Sequence of chain 1.D:
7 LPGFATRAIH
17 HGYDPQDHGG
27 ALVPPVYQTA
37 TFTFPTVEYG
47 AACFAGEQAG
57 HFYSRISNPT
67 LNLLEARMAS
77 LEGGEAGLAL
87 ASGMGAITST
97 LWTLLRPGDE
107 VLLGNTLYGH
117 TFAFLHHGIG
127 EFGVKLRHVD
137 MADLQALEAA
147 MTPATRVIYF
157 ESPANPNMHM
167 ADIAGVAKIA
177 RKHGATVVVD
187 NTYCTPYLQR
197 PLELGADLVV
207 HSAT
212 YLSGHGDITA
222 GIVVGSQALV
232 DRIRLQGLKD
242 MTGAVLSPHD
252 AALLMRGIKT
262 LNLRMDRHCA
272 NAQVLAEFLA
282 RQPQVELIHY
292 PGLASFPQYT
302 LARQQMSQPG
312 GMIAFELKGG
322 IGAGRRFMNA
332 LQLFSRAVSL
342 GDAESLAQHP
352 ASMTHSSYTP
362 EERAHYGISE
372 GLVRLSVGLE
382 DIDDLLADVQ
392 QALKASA

This small molecule binds to this protein.
Small molecule (SMILES): CSCC[C@H](N)C(=O)O

Sequence of chain 1.C:
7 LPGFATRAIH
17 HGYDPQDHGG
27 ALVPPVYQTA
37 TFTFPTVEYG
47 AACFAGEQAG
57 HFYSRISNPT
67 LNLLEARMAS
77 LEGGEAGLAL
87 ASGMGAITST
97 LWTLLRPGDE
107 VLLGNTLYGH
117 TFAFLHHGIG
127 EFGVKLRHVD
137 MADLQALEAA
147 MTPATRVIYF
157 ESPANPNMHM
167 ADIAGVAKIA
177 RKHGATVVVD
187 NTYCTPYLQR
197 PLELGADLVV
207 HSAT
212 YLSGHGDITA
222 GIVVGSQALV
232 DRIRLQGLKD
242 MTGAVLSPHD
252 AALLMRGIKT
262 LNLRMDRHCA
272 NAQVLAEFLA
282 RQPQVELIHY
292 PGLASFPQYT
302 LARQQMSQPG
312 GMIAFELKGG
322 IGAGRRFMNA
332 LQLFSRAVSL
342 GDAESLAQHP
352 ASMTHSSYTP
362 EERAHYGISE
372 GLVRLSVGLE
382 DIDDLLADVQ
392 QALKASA

Binding-site contacts:
Ligand atom O contacts residue LEU341 of chain 1.C at 3.8 Å.
Ligand atom C contacts residue VAL339 of chain 1.C at 4.2 Å (hydrophobic).
Ligand atom SD contacts residue ILE62 of chain 1.D at 4.2 Å.
Ligand atom CA contacts residue SER340 of chain 1.C at 3.5 Å.
Ligand atom OXT contacts residue VAL339 of chain 1.C at 3.8 Å.
Ligand atom SD contacts residue VAL339 of chain 1.C at 4.2 Å.
Ligand atom OXT contacts residue TYR114 of chain 1.C at 4.3 Å.
Ligand atom OXT contacts residue SER340 of chain 1.C at 3.6 Å (h-bond).
Ligand atom CG contacts residue VAL339 of chain 1.C at 3.7 Å (hydrophobic).
Ligand atom CG contacts residue TYR114 of chain 1.C at 4.1 Å (hydrophobic).
Ligand atom O contacts residue ARG375 of chain 1.C at 4.2 Å.
Ligand atom CA contacts residue TYR114 of chain 1.C at 3.7 Å (hydrophobic).
Ligand atom SD contacts residue HIS116 of chain 1.C at 3.4 Å (h-bond).
Ligand atom C contacts residue ARG375 of chain 1.C at 4.3 Å.
Ligand atom CE contacts residue HIS116 of chain 1.C at 3.8 Å.
Ligand atom CA contacts residue LLP211 of chain 1.C at 4.5 Å.
Ligand atom CB contacts residue VAL339 of chain 1.C at 4.3 Å (hydrophobic).
Ligand atom OXT contacts residue GLN349 of chain 1.C at 3.6 Å (h-bond).
Ligand atom OXT contacts residue ARG375 of chain 1.C at 3.9 Å.
Ligand atom CA contacts residue VAL339 of chain 1.C at 3.9 Å (hydrophobic).
Ligand atom CB contacts residue TYR114 of chain 1.C at 2.9 Å (hydrophobic).
Ligand atom O contacts residue TYR114 of chain 1.C at 3.5 Å.
Ligand atom CE contacts residue PHE58 of chain 1.D at 4.2 Å (hydrophobic).
Ligand atom CE contacts residue THR355 of chain 1.C at 3.9 Å.
Ligand atom O contacts residue LLP211 of chain 1.C at 3.5 Å (h-bond).
Ligand atom N contacts residue TYR59 of chain 1.D at 3.4 Å.
Ligand atom SD contacts residue PHE58 of chain 1.D at 4.4 Å.
Ligand atom CE contacts residue PHE50 of chain 1.D at 3.6 Å (hydrophobic).
Ligand atom N contacts residue TYR114 of chain 1.C at 3.5 Å (h-bond).
Ligand atom C contacts residue TYR114 of chain 1.C at 3.7 Å (hydrophobic).
Ligand atom C contacts residue LLP211 of chain 1.C at 4.4 Å.
Ligand atom O contacts residue SER340 of chain 1.C at 3.9 Å.
Ligand atom CA contacts residue TYR59 of chain 1.D at 4.2 Å (hydrophobic).
Ligand atom N contacts residue LLP211 of chain 1.C at 3.4 Å.
Ligand atom C contacts residue SER340 of chain 1.C at 3.5 Å.
Ligand atom CG contacts residue HIS116 of chain 1.C at 4.3 Å.
Ligand atom N contacts residue SER340 of chain 1.C at 3.7 Å.